Sequence of chain 1.A:
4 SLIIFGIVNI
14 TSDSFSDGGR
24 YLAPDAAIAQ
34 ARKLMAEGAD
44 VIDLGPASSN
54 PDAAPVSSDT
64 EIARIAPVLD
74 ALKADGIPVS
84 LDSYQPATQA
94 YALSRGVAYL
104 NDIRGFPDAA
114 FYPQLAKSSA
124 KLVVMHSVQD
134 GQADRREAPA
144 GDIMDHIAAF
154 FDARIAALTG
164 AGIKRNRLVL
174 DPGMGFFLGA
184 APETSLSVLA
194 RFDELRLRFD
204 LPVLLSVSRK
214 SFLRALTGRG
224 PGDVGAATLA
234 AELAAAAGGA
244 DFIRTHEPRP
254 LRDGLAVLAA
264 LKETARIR

Binding-site contacts:
Ligand atom N1 contacts residue ASN104 of chain 1.A at 3.6 Å.
Ligand atom C21 contacts residue PHE179 of chain 1.A at 3.5 Å (hydrophobic).
Ligand atom O23 contacts residue LYS213 of chain 1.A at 3.5 Å.
Ligand atom C7 contacts residue POP1 of chain 1.D at 3.6 Å.
Ligand atom O22 contacts residue LYS213 of chain 1.A at 3.6 Å.
Ligand atom N8 contacts residue ILE106 of chain 1.A at 3.6 Å.
Ligand atom N8 contacts residue ARG247 of chain 1.A at 3.3 Å (salt-bridge).
Ligand atom O4 contacts residue SER209 of chain 1.A at 3.4 Å.
Ligand atom C2 contacts residue MET128 of chain 1.A at 3.7 Å (hydrophobic).
Ligand atom N3 contacts residue MET128 of chain 1.A at 3.5 Å (h-bond).
Ligand atom N5 contacts residue LYS213 of chain 1.A at 3.0 Å (salt-bridge).
Ligand atom N11 contacts residue POP1 of chain 1.D at 3.0 Å (h-bond).
Ligand atom O4 contacts residue LYS213 of chain 1.A at 3.0 Å (salt-bridge).
Ligand atom C7 contacts residue ARG247 of chain 1.A at 3.6 Å.
Ligand atom N3 contacts residue SER209 of chain 1.A at 3.7 Å.
Ligand atom C10 contacts residue POP1 of chain 1.D at 3.0 Å.
Ligand atom N11 contacts residue PHE180 of chain 1.A at 3.7 Å.
Ligand atom N2 contacts residue ASN104 of chain 1.A at 2.9 Å (h-bond).
Ligand atom C6 contacts residue POP1 of chain 1.D at 3.3 Å.
Ligand atom C4 contacts residue LYS213 of chain 1.A at 3.7 Å.
Ligand atom C17 contacts residue PHE180 of chain 1.A at 3.3 Å (hydrophobic).
Ligand atom C4 contacts residue SER209 of chain 1.A at 3.5 Å.
Ligand atom N11 contacts residue SER52 of chain 1.A at 3.3 Å (h-bond).
Ligand atom O22 contacts residue GLY178 of chain 1.A at 3.4 Å.
Ligand atom N5 contacts residue ARG247 of chain 1.A at 3.6 Å.
Ligand atom C9 contacts residue ARG247 of chain 1.A at 3.5 Å.
Ligand atom C5 contacts residue ARG247 of chain 1.A at 3.5 Å.
Ligand atom N2 contacts residue ASP174 of chain 1.A at 2.6 Å (salt-bridge).
Ligand atom N5 contacts residue PHE180 of chain 1.A at 3.3 Å.
Ligand atom C21 contacts residue LYS213 of chain 1.A at 3.6 Å.
Ligand atom C16 contacts residue PHE18 of chain 1.A at 3.5 Å (hydrophobic).
Ligand atom C7 contacts residue SER52 of chain 1.A at 3.3 Å.
Ligand atom C20 contacts residue LYS213 of chain 1.A at 3.5 Å.
Ligand atom C7 contacts residue ASP85 of chain 1.A at 3.7 Å.
Ligand atom N3 contacts residue ASP174 of chain 1.A at 2.6 Å (salt-bridge).
Ligand atom O22 contacts residue PHE179 of chain 1.A at 2.8 Å (h-bond).
Ligand atom O23 contacts residue SER214 of chain 1.A at 2.9 Å (h-bond).
Ligand atom N1 contacts residue ARG247 of chain 1.A at 3.7 Å.
Ligand atom N8 contacts residue ASP85 of chain 1.A at 2.9 Å (salt-bridge).
Ligand atom C2 contacts residue ASP174 of chain 1.A at 3.0 Å.

A small-molecule ligand and the protein it binds are described below.
Small molecule (SMILES): Nc1nc2c(c(=O)[nH]1)N=C(CNc1ccc(C(=O)O)cc1)CN2